The small molecule below binds the protein below.
Small molecule (SMILES): CC(=O)N[C@@H]1[C@@H](O)[C@H](O)[C@@H](CO)O[C@H]1O

Sequence of chain 1.A:
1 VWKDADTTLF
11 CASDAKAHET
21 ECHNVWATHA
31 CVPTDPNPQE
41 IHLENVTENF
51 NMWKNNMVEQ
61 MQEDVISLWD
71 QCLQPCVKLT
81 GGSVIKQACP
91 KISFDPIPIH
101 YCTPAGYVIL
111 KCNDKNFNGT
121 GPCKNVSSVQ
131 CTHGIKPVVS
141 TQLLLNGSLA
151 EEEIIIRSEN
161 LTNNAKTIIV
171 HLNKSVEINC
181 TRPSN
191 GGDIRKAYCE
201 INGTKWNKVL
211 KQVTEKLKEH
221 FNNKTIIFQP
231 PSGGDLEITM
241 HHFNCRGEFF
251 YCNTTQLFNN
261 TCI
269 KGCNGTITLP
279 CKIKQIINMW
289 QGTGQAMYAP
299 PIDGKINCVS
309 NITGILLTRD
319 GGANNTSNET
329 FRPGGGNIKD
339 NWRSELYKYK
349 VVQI

Sequence of chain 1.C:
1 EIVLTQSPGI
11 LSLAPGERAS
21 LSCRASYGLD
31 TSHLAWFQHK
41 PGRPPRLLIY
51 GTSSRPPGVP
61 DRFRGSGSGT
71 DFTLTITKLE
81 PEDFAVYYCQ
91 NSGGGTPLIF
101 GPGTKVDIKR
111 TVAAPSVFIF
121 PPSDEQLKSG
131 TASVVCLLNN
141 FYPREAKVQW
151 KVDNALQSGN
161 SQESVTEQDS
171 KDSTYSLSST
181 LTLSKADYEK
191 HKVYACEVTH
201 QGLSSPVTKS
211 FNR

Binding-site contacts:
Ligand atom O4 contacts residue LEU29 of chain 1.C at 4.1 Å.
Ligand atom O5 contacts residue ASN163 of chain 1.A at 4.2 Å.
Ligand atom O3 contacts residue GLY28 of chain 1.C at 3.4 Å (h-bond).
Ligand atom O4 contacts residue ILE2 of chain 1.C at 4.5 Å.
Ligand atom C4 contacts residue GLY28 of chain 1.C at 3.2 Å.
Ligand atom O3 contacts residue LEU29 of chain 1.C at 4.5 Å.
Ligand atom C3 contacts residue ASN160 of chain 1.A at 3.8 Å.
Ligand atom O4 contacts residue TYR27 of chain 1.C at 3.8 Å.
Ligand atom O5 contacts residue ASN160 of chain 1.A at 2.4 Å (h-bond).
Ligand atom O7 contacts residue ASP30 of chain 1.C at 3.7 Å.
Ligand atom C6 contacts residue THR162 of chain 1.A at 4.5 Å.
Ligand atom N2 contacts residue ASN160 of chain 1.A at 2.9 Å (h-bond).
Ligand atom O6 contacts residue ASN163 of chain 1.A at 4.3 Å.
Ligand atom O6 contacts residue GLY94 of chain 1.C at 2.7 Å (h-bond).
Ligand atom C8 contacts residue ASN160 of chain 1.A at 4.5 Å.
Ligand atom C1 contacts residue THR162 of chain 1.A at 3.9 Å.
Ligand atom C1 contacts residue ASN163 of chain 1.A at 4.4 Å.
Ligand atom O7 contacts residue ASN160 of chain 1.A at 3.6 Å (h-bond).
Ligand atom C5 contacts residue GLY28 of chain 1.C at 4.5 Å.
Ligand atom C6 contacts residue GLY94 of chain 1.C at 3.9 Å.
Ligand atom C2 contacts residue ASN160 of chain 1.A at 2.5 Å.
Ligand atom C7 contacts residue ASN160 of chain 1.A at 3.4 Å.
Ligand atom O6 contacts residue THR162 of chain 1.A at 4.2 Å.
Ligand atom C5 contacts residue THR162 of chain 1.A at 4.0 Å.
Ligand atom O5 contacts residue THR162 of chain 1.A at 4.0 Å.
Ligand atom C4 contacts residue LEU29 of chain 1.C at 3.9 Å (hydrophobic).
Ligand atom C4 contacts residue ASN160 of chain 1.A at 4.2 Å.
Ligand atom C5 contacts residue ASN160 of chain 1.A at 3.6 Å.
Ligand atom C1 contacts residue ASN160 of chain 1.A at 1.4 Å.
Ligand atom O4 contacts residue GLY28 of chain 1.C at 2.4 Å (h-bond).
Ligand atom C6 contacts residue ILE2 of chain 1.C at 3.8 Å (hydrophobic).
Ligand atom C3 contacts residue GLY28 of chain 1.C at 3.9 Å.